Sequence of chain 5.A:
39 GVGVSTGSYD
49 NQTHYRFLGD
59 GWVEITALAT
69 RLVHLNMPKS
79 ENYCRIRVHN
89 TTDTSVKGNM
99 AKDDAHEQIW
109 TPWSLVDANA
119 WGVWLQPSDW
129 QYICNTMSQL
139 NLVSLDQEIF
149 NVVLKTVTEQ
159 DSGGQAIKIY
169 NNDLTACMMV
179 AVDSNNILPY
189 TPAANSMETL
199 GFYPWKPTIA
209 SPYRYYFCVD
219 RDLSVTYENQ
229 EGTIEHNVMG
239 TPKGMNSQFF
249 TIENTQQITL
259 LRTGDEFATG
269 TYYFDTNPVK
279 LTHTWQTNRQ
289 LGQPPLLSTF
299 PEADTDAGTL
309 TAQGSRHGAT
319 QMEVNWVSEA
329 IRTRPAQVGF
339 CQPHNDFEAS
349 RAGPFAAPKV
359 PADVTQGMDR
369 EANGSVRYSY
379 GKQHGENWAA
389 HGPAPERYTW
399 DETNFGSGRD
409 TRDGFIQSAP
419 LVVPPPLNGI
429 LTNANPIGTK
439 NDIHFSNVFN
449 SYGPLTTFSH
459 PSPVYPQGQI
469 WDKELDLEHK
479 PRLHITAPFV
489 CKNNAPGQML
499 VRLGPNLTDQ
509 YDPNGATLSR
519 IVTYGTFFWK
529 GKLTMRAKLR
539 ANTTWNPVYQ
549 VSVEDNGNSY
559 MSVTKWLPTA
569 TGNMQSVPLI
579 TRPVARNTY

Binding-site contacts:
Ligand atom P contacts residue ASN491 of chain 5.A at 3.0 Å.
Ligand atom OP2 contacts residue ASN491 of chain 5.A at 1.7 Å (h-bond).
Ligand atom OP1 contacts residue PHE272 of chain 5.A at 3.4 Å.
Ligand atom P contacts residue TYR271 of chain 5.A at 4.5 Å.
Ligand atom OP1 contacts residue TYR271 of chain 5.A at 3.1 Å (h-bond).
Ligand atom P contacts residue PHE272 of chain 5.A at 4.3 Å.
Ligand atom C5' contacts residue ASP273 of chain 5.A at 3.8 Å.
Ligand atom O5' contacts residue ASN491 of chain 5.A at 3.5 Å (h-bond).
Ligand atom O5' contacts residue ASP273 of chain 5.A at 4.1 Å.
Ligand atom OP2 contacts residue ASP273 of chain 5.A at 2.4 Å.
Ligand atom OP1 contacts residue ASN491 of chain 5.A at 3.6 Å.
Ligand atom P contacts residue ASP273 of chain 5.A at 2.8 Å.
Ligand atom C5' contacts residue ASN491 of chain 5.A at 4.0 Å.
Ligand atom OP1 contacts residue ASP273 of chain 5.A at 3.3 Å.

A small-molecule ligand and the protein it binds are described below.
Small molecule (SMILES): Nc1ncnc2c1ncn2[C@H]1C[C@H](O)[C@@H](COP(=O)(O)O)O1